Binding-site contacts:
Ligand atom C6 contacts residue ASP139 of chain 1.E at 3.4 Å.
Ligand atom C8 contacts residue ALA38 of chain 1.E at 3.5 Å (hydrophobic).
Ligand atom O2A contacts residue SER37 of chain 1.E at 3.4 Å (h-bond).
Ligand atom N1 contacts residue ASP139 of chain 1.E at 2.6 Å (salt-bridge).
Ligand atom O6 contacts residue LYS137 of chain 1.E at 3.3 Å.
Ligand atom O2' contacts residue VAL49 of chain 1.E at 2.9 Å (h-bond).
Ligand atom O1B contacts residue VAL34 of chain 1.E at 3.4 Å (h-bond).
Ligand atom O2B contacts residue MG1 of chain 1.O at 2.0 Å.
Ligand atom O2A contacts residue GLY35 of chain 1.E at 3.3 Å.
Ligand atom O6 contacts residue SER165 of chain 1.E at 3.5 Å (h-bond).
Ligand atom C6 contacts residue LYS137 of chain 1.E at 3.5 Å.
Ligand atom O2G contacts residue LYS36 of chain 1.E at 2.6 Å (salt-bridge).
Ligand atom C8 contacts residue GLY35 of chain 1.E at 3.6 Å.
Ligand atom O1B contacts residue LYS36 of chain 1.E at 2.8 Å (salt-bridge).
Ligand atom O3G contacts residue MG1 of chain 1.O at 2.1 Å.
Ligand atom O1G contacts residue PRO54 of chain 1.E at 3.6 Å.
Ligand atom PG contacts residue MG1 of chain 1.O at 3.2 Å.
Ligand atom C3' contacts residue GLU51 of chain 1.E at 3.6 Å.
Ligand atom O3' contacts residue GLU51 of chain 1.E at 3.6 Å.
Ligand atom N3B contacts residue MG1 of chain 1.O at 3.6 Å.
Ligand atom O3A contacts residue GLY35 of chain 1.E at 3.1 Å (h-bond).
Ligand atom O2A contacts residue ALA38 of chain 1.E at 2.7 Å (h-bond).
Ligand atom PG contacts residue ASP32 of chain 1.E at 3.5 Å.
Ligand atom O3' contacts residue ASP50 of chain 1.E at 3.3 Å (salt-bridge).
Ligand atom O2G contacts residue GLY80 of chain 1.E at 2.7 Å (h-bond).
Ligand atom N3B contacts residue GLY33 of chain 1.E at 3.1 Å (h-bond).
Ligand atom O4' contacts residue LYS137 of chain 1.E at 3.5 Å (salt-bridge).
Ligand atom O1G contacts residue ASP32 of chain 1.E at 2.3 Å (salt-bridge).
Ligand atom N2 contacts residue ASP139 of chain 1.E at 3.0 Å (salt-bridge).
Ligand atom O2' contacts residue PHE48 of chain 1.E at 3.5 Å.
Ligand atom O6 contacts residue ASP139 of chain 1.E at 3.2 Å (salt-bridge).
Ligand atom O6 contacts residue ALA166 of chain 1.E at 3.0 Å (h-bond).
Ligand atom O6 contacts residue LYS167 of chain 1.E at 3.5 Å (salt-bridge).
Ligand atom O2B contacts residue SER37 of chain 1.E at 3.1 Å (h-bond).
Ligand atom N7 contacts residue ASN136 of chain 1.E at 3.2 Å (h-bond).
Ligand atom PB contacts residue MG1 of chain 1.O at 3.3 Å.
Ligand atom O1B contacts residue GLY35 of chain 1.E at 3.1 Å (h-bond).
Ligand atom O3G contacts residue THR55 of chain 1.E at 2.9 Å (h-bond).
Ligand atom O2' contacts residue ASP50 of chain 1.E at 3.4 Å.
Ligand atom O6 contacts residue ASN136 of chain 1.E at 3.6 Å (h-bond).

This small molecule binds to this protein.
Small molecule (SMILES): Nc1nc2c(ncn2[C@@H]2O[C@H](CO[P](=O)(O)O[P](=O)(O)NP(=O)(O)O)[C@@H](O)[C@H]2O)c(=O)[nH]1

Sequence of chain 1.E:
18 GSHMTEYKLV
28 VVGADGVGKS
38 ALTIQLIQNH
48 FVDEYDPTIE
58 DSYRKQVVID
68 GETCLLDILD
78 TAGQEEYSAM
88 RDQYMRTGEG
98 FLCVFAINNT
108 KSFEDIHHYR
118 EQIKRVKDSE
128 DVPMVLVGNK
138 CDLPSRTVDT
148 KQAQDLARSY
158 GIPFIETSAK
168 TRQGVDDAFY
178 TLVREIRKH